Binding-site contacts:
Ligand atom C2 contacts residue ALA479 of chain 1.H at 3.5 Å (hydrophobic).
Ligand atom N6 contacts residue ALA480 of chain 1.H at 3.6 Å.
Ligand atom C2' contacts residue ASP494 of chain 1.H at 3.2 Å.
Ligand atom O1B contacts residue GLY87 of chain 1.H at 3.3 Å (h-bond).
Ligand atom O2B contacts residue THR90 of chain 1.H at 2.6 Å (h-bond).
Ligand atom N3 contacts residue GLY414 of chain 1.H at 3.2 Å.
Ligand atom S1G contacts residue GLY52 of chain 1.H at 3.3 Å (h-bond).
Ligand atom PA contacts residue MG1 of chain 1.LA at 3.1 Å.
Ligand atom O2' contacts residue GLY414 of chain 1.H at 2.9 Å (h-bond).
Ligand atom PG contacts residue THR89 of chain 1.H at 3.6 Å.
Ligand atom O3G contacts residue MG1 of chain 1.LA at 2.2 Å.
Ligand atom S1G contacts residue THR89 of chain 1.H at 2.7 Å (h-bond).
Ligand atom N6 contacts residue ASN478 of chain 1.H at 3.4 Å (h-bond).
Ligand atom O2A contacts residue MG1 of chain 1.LA at 2.0 Å.
Ligand atom O1B contacts residue ASP86 of chain 1.H at 2.9 Å (salt-bridge).
Ligand atom C3' contacts residue ASP494 of chain 1.H at 3.3 Å.
Ligand atom PB contacts residue MG1 of chain 1.LA at 3.2 Å.
Ligand atom O1B contacts residue MG1 of chain 1.LA at 2.2 Å.
Ligand atom O2' contacts residue ASP494 of chain 1.H at 2.6 Å (salt-bridge).
Ligand atom C5 contacts residue ILE492 of chain 1.H at 3.6 Å (hydrophobic).
Ligand atom O3A contacts residue MG1 of chain 1.LA at 3.3 Å.
Ligand atom O1A contacts residue GLY31 of chain 1.H at 2.9 Å (h-bond).
Ligand atom O3B contacts residue THR89 of chain 1.H at 3.0 Å (h-bond).
Ligand atom O2G contacts residue GLY87 of chain 1.H at 3.5 Å (h-bond).
Ligand atom C5 contacts residue PRO32 of chain 1.H at 3.6 Å (hydrophobic).
Ligand atom PG contacts residue MG1 of chain 1.LA at 3.4 Å.
Ligand atom O3G contacts residue ASP86 of chain 1.H at 3.3 Å (salt-bridge).
Ligand atom O2B contacts residue GLY87 of chain 1.H at 3.2 Å.
Ligand atom O1A contacts residue K1 of chain 1.MA at 2.6 Å.
Ligand atom C4 contacts residue PRO32 of chain 1.H at 3.5 Å (hydrophobic).
Ligand atom O3' contacts residue ASP494 of chain 1.H at 3.0 Å (salt-bridge).
Ligand atom N6 contacts residue ILE492 of chain 1.H at 3.5 Å.
Ligand atom O2G contacts residue THR88 of chain 1.H at 3.0 Å (h-bond).
Ligand atom N1 contacts residue ALA479 of chain 1.H at 2.8 Å (h-bond).
Ligand atom O5' contacts residue GLY31 of chain 1.H at 3.3 Å (h-bond).
Ligand atom O2B contacts residue THR89 of chain 1.H at 3.6 Å (h-bond).
Ligand atom O3B contacts residue THR88 of chain 1.H at 3.4 Å (h-bond).
Ligand atom O4' contacts residue GLY31 of chain 1.H at 3.6 Å.
Ligand atom PB contacts residue GLY87 of chain 1.H at 3.7 Å.
Ligand atom O2' contacts residue GLY413 of chain 1.H at 3.3 Å.

Sequence of chain 1.H:
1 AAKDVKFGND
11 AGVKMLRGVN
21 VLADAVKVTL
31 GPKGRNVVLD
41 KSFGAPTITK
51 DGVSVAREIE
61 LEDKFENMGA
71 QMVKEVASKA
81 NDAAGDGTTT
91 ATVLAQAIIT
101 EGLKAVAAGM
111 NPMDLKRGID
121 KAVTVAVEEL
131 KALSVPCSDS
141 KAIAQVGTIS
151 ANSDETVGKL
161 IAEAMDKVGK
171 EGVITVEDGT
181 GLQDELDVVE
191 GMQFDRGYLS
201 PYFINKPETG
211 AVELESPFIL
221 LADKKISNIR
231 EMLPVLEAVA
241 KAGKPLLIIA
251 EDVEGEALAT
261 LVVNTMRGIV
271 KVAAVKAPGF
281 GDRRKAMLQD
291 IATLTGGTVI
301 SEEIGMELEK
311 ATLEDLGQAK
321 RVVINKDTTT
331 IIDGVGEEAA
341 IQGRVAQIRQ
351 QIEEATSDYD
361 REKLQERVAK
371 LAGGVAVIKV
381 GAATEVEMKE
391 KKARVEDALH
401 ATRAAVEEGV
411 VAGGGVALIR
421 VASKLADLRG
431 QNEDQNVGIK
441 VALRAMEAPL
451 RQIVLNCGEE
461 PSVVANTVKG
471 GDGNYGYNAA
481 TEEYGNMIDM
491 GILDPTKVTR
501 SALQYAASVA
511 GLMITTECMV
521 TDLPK

The small molecule below binds the protein below.
Small molecule (SMILES): Nc1ncnc2c1ncn2[C@@H]1O[C@H](COP(=O)(O)OP(=O)(O)OP(O)(O)=S)[C@@H](O)[C@H]1O